Sequence of chain 1.F:
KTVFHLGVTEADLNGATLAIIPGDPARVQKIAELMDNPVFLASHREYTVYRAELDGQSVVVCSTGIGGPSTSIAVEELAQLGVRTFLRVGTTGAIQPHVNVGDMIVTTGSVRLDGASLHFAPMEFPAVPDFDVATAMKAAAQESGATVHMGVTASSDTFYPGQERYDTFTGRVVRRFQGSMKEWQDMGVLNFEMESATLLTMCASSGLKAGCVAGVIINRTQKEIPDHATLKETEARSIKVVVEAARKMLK

A protein and the small-molecule ligand that binds it are described below.
Small molecule (SMILES): O=c1ccn2c(n1)O[C@@H]1[C@H](O)[C@@H](CO)O[C@H]12

Sequence of chain 1.E:
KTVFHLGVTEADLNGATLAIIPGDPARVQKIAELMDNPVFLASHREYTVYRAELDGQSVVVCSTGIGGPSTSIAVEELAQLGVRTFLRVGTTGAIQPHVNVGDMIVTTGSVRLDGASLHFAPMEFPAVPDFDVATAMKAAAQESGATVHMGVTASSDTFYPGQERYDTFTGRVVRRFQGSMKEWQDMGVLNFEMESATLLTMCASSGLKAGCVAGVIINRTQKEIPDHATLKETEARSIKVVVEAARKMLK

Binding-site contacts:
Ligand atom C2' contacts residue GLU197 of chain 1.E at 3.5 Å.
Ligand atom O5' contacts residue PHE161 of chain 1.E at 3.7 Å.
Ligand atom N3 contacts residue PHE194 of chain 1.E at 3.8 Å.
Ligand atom N3 contacts residue GLU195 of chain 1.E at 3.6 Å.
Ligand atom O4' contacts residue THR93 of chain 1.E at 3.7 Å.
Ligand atom O3' contacts residue ILE68 of chain 1.E at 3.6 Å.
Ligand atom C6 contacts residue THR93 of chain 1.E at 3.2 Å.
Ligand atom N1 contacts residue THR93 of chain 1.E at 3.4 Å (h-bond).
Ligand atom O3' contacts residue ARG47 of chain 1.F at 4.2 Å.
Ligand atom C2 contacts residue MET196 of chain 1.E at 4.2 Å (hydrophobic).
Ligand atom C5 contacts residue GLY95 of chain 1.E at 3.6 Å.
Ligand atom C5' contacts residue PHE161 of chain 1.E at 3.8 Å (hydrophobic).
Ligand atom O2 contacts residue GLU195 of chain 1.E at 3.6 Å.
Ligand atom C4' contacts residue ARG47 of chain 1.F at 3.9 Å.
Ligand atom O4 contacts residue PHE194 of chain 1.E at 3.6 Å.
Ligand atom C2 contacts residue GLU195 of chain 1.E at 3.7 Å.
Ligand atom O4 contacts residue GLN165 of chain 1.E at 3.0 Å (h-bond).
Ligand atom C4 contacts residue GLY95 of chain 1.E at 3.9 Å.
Ligand atom C1' contacts residue THR93 of chain 1.E at 3.5 Å.
Ligand atom C4 contacts residue PHE194 of chain 1.E at 3.7 Å (hydrophobic).
Ligand atom O5' contacts residue HIS7 of chain 1.F at 2.6 Å (h-bond).
Ligand atom C4 contacts residue PHE161 of chain 1.E at 4.0 Å (hydrophobic).
Ligand atom N3 contacts residue GLN165 of chain 1.E at 3.4 Å (h-bond).
Ligand atom C3' contacts residue MET196 of chain 1.E at 4.0 Å (hydrophobic).
Ligand atom C2 contacts residue THR93 of chain 1.E at 4.1 Å.
Ligand atom C2' contacts residue MET196 of chain 1.E at 4.1 Å (hydrophobic).
Ligand atom O2 contacts residue GLU197 of chain 1.E at 4.1 Å.
Ligand atom C5 contacts residue THR94 of chain 1.E at 3.8 Å.
Ligand atom O2 contacts residue MET196 of chain 1.E at 3.3 Å.
Ligand atom C5' contacts residue MET196 of chain 1.E at 4.1 Å (hydrophobic).
Ligand atom O3' contacts residue GLU197 of chain 1.E at 2.6 Å (salt-bridge).
Ligand atom C3' contacts residue ILE68 of chain 1.E at 4.1 Å (hydrophobic).
Ligand atom O4 contacts residue GLY95 of chain 1.E at 3.7 Å.
Ligand atom C3' contacts residue GLU197 of chain 1.E at 3.4 Å.
Ligand atom O4 contacts residue PHE161 of chain 1.E at 4.1 Å.
Ligand atom O4' contacts residue ARG47 of chain 1.F at 3.4 Å (salt-bridge).
Ligand atom N3 contacts residue PHE161 of chain 1.E at 4.2 Å.
Ligand atom C6 contacts residue THR94 of chain 1.E at 3.8 Å.
Ligand atom C4 contacts residue GLN165 of chain 1.E at 4.0 Å.
Ligand atom C5' contacts residue HIS7 of chain 1.F at 3.4 Å.